Sequence of chain 1.A:
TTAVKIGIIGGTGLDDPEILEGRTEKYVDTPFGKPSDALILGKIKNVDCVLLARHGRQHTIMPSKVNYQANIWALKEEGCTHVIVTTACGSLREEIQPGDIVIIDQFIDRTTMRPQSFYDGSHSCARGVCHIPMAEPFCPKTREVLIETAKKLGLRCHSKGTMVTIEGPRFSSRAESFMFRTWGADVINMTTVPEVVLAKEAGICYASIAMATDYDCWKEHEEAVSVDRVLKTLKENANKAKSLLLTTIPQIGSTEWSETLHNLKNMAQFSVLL

Sequence of chain 3.A:
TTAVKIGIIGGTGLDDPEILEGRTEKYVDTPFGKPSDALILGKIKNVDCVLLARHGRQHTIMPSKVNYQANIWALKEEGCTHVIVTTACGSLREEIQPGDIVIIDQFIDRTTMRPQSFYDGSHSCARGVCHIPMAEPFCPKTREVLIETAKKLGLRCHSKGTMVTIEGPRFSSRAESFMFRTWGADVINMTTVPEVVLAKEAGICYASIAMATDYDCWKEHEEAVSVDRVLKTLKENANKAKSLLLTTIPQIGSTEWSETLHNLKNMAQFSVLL

The small molecule below binds the protein below.
Small molecule (SMILES): C#CCCCSC[C@H]1CN(Cc2c[nH]c3c(N)ncnc23)C[C@@H]1O

Binding-site contacts:
Ligand atom N6 contacts residue ASP236 of chain 1.A at 3.0 Å (salt-bridge).
Ligand atom C4 contacts residue ILE208 of chain 1.A at 3.6 Å (hydrophobic).
Ligand atom C1A contacts residue THR32 of chain 1.A at 3.6 Å.
Ligand atom C1A contacts residue PO41 of chain 1.B at 3.2 Å.
Ligand atom N7 contacts residue ASP234 of chain 1.A at 2.8 Å (salt-bridge).
Ligand atom N7 contacts residue CYS109 of chain 1.A at 3.5 Å.
Ligand atom C8 contacts residue THR233 of chain 1.A at 3.4 Å.
Ligand atom C23 contacts residue LEU293 of chain 3.A at 3.5 Å (hydrophobic).
Ligand atom C6 contacts residue PHE191 of chain 1.A at 3.7 Å (hydrophobic).
Ligand atom C4A contacts residue THR32 of chain 1.A at 3.6 Å.
Ligand atom C22 contacts residue HIS79 of chain 1.A at 3.7 Å.
Ligand atom C10 contacts residue PO41 of chain 1.B at 3.5 Å.
Ligand atom C20 contacts residue VAL247 of chain 1.A at 3.7 Å (hydrophobic).
Ligand atom C5 contacts residue GLY110 of chain 1.A at 3.4 Å.
Ligand atom C9 contacts residue ALA108 of chain 1.A at 3.7 Å (hydrophobic).
Ligand atom S5A contacts residue VAL250 of chain 1.A at 3.7 Å.
Ligand atom N7 contacts residue THR233 of chain 1.A at 3.5 Å (h-bond).
Ligand atom O3A contacts residue PO41 of chain 1.B at 2.8 Å (h-bond).
Ligand atom N3 contacts residue ILE208 of chain 1.A at 3.6 Å.
Ligand atom C24 contacts residue HIS151 of chain 3.A at 3.6 Å.
Ligand atom C10 contacts residue ALA108 of chain 1.A at 3.0 Å (hydrophobic).
Ligand atom C8 contacts residue CYS109 of chain 1.A at 3.5 Å (hydrophobic).
Ligand atom N1 contacts residue PHE191 of chain 1.A at 3.6 Å.
Ligand atom C4A contacts residue PO41 of chain 1.B at 3.6 Å.
Ligand atom C3A contacts residue HIS151 of chain 3.A at 3.7 Å.
Ligand atom C24 contacts residue VAL149 of chain 3.A at 3.1 Å (hydrophobic).
Ligand atom C2A contacts residue PO41 of chain 1.B at 3.6 Å.
Ligand atom C21 contacts residue HIS79 of chain 1.A at 3.6 Å.
Ligand atom C8 contacts residue ASP234 of chain 1.A at 3.6 Å.
Ligand atom C2A contacts residue MET210 of chain 1.A at 3.6 Å (hydrophobic).
Ligand atom N1 contacts residue ILE208 of chain 1.A at 3.7 Å.
Ligand atom N7 contacts residue GLY110 of chain 1.A at 3.3 Å (h-bond).
Ligand atom O3A contacts residue PRO83 of chain 1.A at 3.5 Å.
Ligand atom C24 contacts residue LEU293 of chain 3.A at 3.3 Å (hydrophobic).
Ligand atom C3A contacts residue PO41 of chain 1.B at 3.5 Å.
Ligand atom N3 contacts residue ASN209 of chain 1.A at 3.4 Å.
Ligand atom C5A contacts residue HIS151 of chain 3.A at 3.5 Å.
Ligand atom N6 contacts residue ASP234 of chain 1.A at 2.9 Å (salt-bridge).
Ligand atom N1A contacts residue PO41 of chain 1.B at 2.7 Å (h-bond).
Ligand atom N6 contacts residue GLY110 of chain 1.A at 3.7 Å.